A small-molecule ligand and the protein it binds are described below.
Small molecule (SMILES): O=C(O)CCCCC1CCCCC1

Binding-site contacts:
Ligand atom C16 contacts residue ALA331 of chain 1.B at 4.5 Å (hydrophobic).
Ligand atom C12 contacts residue LEU21 of chain 1.B at 4.3 Å (hydrophobic).
Ligand atom O contacts residue TYR52 of chain 1.B at 2.7 Å (h-bond).
Ligand atom O contacts residue TRP1 of chain 1.G at 2.3 Å (h-bond).
Ligand atom C18 contacts residue SER73 of chain 1.B at 4.2 Å.
Ligand atom C14 contacts residue LEU438 of chain 1.B at 4.4 Å (hydrophobic).
Ligand atom C17 contacts residue LEU438 of chain 1.B at 4.2 Å (hydrophobic).
Ligand atom C19 contacts residue LEU438 of chain 1.B at 4.2 Å (hydrophobic).
Ligand atom C13 contacts residue TRP1 of chain 1.G at 3.5 Å (hydrophobic).
Ligand atom C21 contacts residue ALA331 of chain 1.B at 3.6 Å (hydrophobic).
Ligand atom C14 contacts residue TRP1 of chain 1.G at 3.7 Å (hydrophobic).
Ligand atom C contacts residue LEU30 of chain 1.B at 4.2 Å (hydrophobic).
Ligand atom C18 contacts residue ALA331 of chain 1.B at 4.1 Å (hydrophobic).
Ligand atom C contacts residue TYR52 of chain 1.B at 3.4 Å (hydrophobic).
Ligand atom C20 contacts residue ALA331 of chain 1.B at 3.9 Å (hydrophobic).
Ligand atom C20 contacts residue PRO330 of chain 1.B at 3.9 Å (hydrophobic).
Ligand atom C21 contacts residue PRO330 of chain 1.B at 3.8 Å (hydrophobic).
Ligand atom C17 contacts residue SER73 of chain 1.B at 4.2 Å.
Ligand atom C17 contacts residue ALA75 of chain 1.B at 4.0 Å (hydrophobic).
Ligand atom C15 contacts residue VAL27 of chain 1.B at 4.1 Å (hydrophobic).
Ligand atom C20 contacts residue ALA329 of chain 1.B at 4.2 Å (hydrophobic).
Ligand atom C19 contacts residue ALA331 of chain 1.B at 4.3 Å (hydrophobic).
Ligand atom C13 contacts residue VAL27 of chain 1.B at 3.7 Å (hydrophobic).
Ligand atom C13 contacts residue LEU30 of chain 1.B at 4.5 Å (hydrophobic).
Ligand atom C14 contacts residue VAL27 of chain 1.B at 4.4 Å (hydrophobic).
Ligand atom C12 contacts residue TRP1 of chain 1.G at 2.4 Å (hydrophobic).
Ligand atom C15 contacts residue ALA331 of chain 1.B at 3.9 Å (hydrophobic).
Ligand atom C18 contacts residue LEU76 of chain 1.B at 4.4 Å (hydrophobic).
Ligand atom O contacts residue LEU30 of chain 1.B at 3.6 Å.
Ligand atom C21 contacts residue LEU438 of chain 1.B at 3.8 Å (hydrophobic).
Ligand atom C16 contacts residue LEU438 of chain 1.B at 4.0 Å (hydrophobic).
Ligand atom C12 contacts residue LEU30 of chain 1.B at 4.1 Å (hydrophobic).
Ligand atom O contacts residue MET355 of chain 1.B at 4.1 Å.
Ligand atom C20 contacts residue LEU438 of chain 1.B at 3.9 Å (hydrophobic).
Ligand atom C12 contacts residue PRO26 of chain 1.B at 4.2 Å (hydrophobic).
Ligand atom C contacts residue TRP1 of chain 1.G at 1.3 Å (hydrophobic).

Sequence of chain 1.B:
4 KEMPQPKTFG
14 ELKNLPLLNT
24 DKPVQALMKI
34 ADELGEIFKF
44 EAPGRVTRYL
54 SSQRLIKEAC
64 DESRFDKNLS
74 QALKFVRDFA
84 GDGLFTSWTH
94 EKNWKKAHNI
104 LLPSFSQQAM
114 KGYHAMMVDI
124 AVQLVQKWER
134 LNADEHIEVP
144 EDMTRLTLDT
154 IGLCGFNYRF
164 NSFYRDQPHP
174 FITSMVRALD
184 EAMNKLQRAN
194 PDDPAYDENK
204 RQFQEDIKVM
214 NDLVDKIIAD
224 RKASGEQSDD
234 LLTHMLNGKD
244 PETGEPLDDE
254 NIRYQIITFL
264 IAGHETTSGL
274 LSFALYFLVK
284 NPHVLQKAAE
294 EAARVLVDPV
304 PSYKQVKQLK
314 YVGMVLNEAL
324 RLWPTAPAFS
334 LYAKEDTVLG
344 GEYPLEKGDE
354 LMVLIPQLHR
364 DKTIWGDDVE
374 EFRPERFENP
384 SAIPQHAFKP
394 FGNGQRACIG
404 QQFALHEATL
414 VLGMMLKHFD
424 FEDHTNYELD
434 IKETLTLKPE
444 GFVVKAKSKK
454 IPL